Sequence of chain 1.D:
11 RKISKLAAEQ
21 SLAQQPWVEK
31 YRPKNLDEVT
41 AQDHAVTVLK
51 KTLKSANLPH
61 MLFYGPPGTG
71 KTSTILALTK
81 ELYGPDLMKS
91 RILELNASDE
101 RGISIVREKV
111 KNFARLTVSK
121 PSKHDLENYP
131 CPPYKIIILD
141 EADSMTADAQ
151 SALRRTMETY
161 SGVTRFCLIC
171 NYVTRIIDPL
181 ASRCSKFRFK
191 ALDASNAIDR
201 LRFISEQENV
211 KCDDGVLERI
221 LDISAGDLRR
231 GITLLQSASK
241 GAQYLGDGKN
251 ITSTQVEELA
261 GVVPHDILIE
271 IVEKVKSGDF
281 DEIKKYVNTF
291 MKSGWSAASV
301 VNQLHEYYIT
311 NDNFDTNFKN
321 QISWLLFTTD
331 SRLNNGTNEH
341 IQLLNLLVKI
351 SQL

Binding-site contacts:
Ligand atom O3' contacts residue VAL16 of chain 1.C at 2.9 Å (h-bond).
Ligand atom O2G contacts residue ARG154 of chain 1.D at 3.2 Å (salt-bridge).
Ligand atom N6 contacts residue THR57 of chain 1.C at 3.4 Å (h-bond).
Ligand atom O3' contacts residue ARG20 of chain 1.C at 3.2 Å.
Ligand atom PG contacts residue ARG154 of chain 1.D at 3.5 Å.
Ligand atom O3B contacts residue ARG206 of chain 1.C at 3.6 Å (salt-bridge).
Ligand atom O2G contacts residue MG1 of chain 1.P at 2.0 Å.
Ligand atom O2A contacts residue ARG20 of chain 1.C at 3.1 Å (salt-bridge).
Ligand atom O2' contacts residue LEU209 of chain 1.C at 3.2 Å.
Ligand atom C5' contacts residue ARG206 of chain 1.C at 3.4 Å.
Ligand atom O1A contacts residue LYS59 of chain 1.C at 3.4 Å (salt-bridge).
Ligand atom PB contacts residue MG1 of chain 1.P at 3.5 Å.
Ligand atom O2B contacts residue THR60 of chain 1.C at 3.3 Å (h-bond).
Ligand atom PG contacts residue MG1 of chain 1.P at 3.4 Å.
Ligand atom PB contacts residue GLY56 of chain 1.C at 3.6 Å.
Ligand atom O2' contacts residue VAL16 of chain 1.C at 3.1 Å (h-bond).
Ligand atom O1A contacts residue SER61 of chain 1.C at 3.3 Å (h-bond).
Ligand atom S1G contacts residue PRO55 of chain 1.C at 3.6 Å.
Ligand atom O2' contacts residue TYR19 of chain 1.C at 3.5 Å (h-bond).
Ligand atom N7 contacts residue GLY58 of chain 1.C at 3.2 Å (h-bond).
Ligand atom N9 contacts residue MET205 of chain 1.C at 3.5 Å.
Ligand atom O3G contacts residue ASN148 of chain 1.C at 3.0 Å (h-bond).
Ligand atom N7 contacts residue THR57 of chain 1.C at 3.2 Å.
Ligand atom O1B contacts residue LYS59 of chain 1.C at 3.1 Å (salt-bridge).
Ligand atom O1B contacts residue GLY58 of chain 1.C at 2.9 Å (h-bond).
Ligand atom O1A contacts residue THR60 of chain 1.C at 3.6 Å (h-bond).
Ligand atom N1 contacts residue TYR28 of chain 1.C at 3.3 Å (h-bond).
Ligand atom O1B contacts residue THR57 of chain 1.C at 3.0 Å (h-bond).
Ligand atom O1A contacts residue GLY58 of chain 1.C at 3.2 Å.
Ligand atom N6 contacts residue TYR28 of chain 1.C at 2.7 Å (h-bond).
Ligand atom S1G contacts residue ARG154 of chain 1.D at 3.1 Å (salt-bridge).
Ligand atom O3A contacts residue ARG206 of chain 1.C at 3.2 Å (salt-bridge).
Ligand atom S1G contacts residue ARG183 of chain 1.D at 3.3 Å (salt-bridge).
Ligand atom O3G contacts residue LYS59 of chain 1.C at 2.7 Å (salt-bridge).
Ligand atom O2B contacts residue MG1 of chain 1.P at 2.1 Å.
Ligand atom O4' contacts residue ARG206 of chain 1.C at 3.6 Å.
Ligand atom S1G contacts residue ARG206 of chain 1.C at 3.5 Å (salt-bridge).
Ligand atom N6 contacts residue VAL27 of chain 1.C at 3.5 Å.
Ligand atom O2G contacts residue ARG183 of chain 1.D at 3.3 Å (salt-bridge).
Ligand atom O3B contacts residue GLY56 of chain 1.C at 2.8 Å (h-bond).

The protein below binds the small molecule below.
Small molecule (SMILES): Nc1ncnc2c1ncn2[C@@H]1O[C@H](COP(=O)(O)OP(=O)(O)OP(O)(O)=S)[C@@H](O)[C@H]1O

Sequence of chain 1.C:
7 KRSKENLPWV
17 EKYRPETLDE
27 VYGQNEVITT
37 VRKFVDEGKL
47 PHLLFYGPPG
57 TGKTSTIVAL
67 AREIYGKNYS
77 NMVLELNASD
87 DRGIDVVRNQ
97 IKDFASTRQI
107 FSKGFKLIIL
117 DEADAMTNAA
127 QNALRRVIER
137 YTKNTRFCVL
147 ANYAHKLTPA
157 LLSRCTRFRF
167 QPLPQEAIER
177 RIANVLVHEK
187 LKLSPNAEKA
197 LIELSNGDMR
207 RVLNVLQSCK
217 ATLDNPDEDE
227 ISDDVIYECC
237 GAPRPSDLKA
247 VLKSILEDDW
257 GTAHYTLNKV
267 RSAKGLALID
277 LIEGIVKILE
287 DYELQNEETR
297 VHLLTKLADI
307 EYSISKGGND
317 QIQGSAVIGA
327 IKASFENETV